This small molecule binds to this protein.
Small molecule (SMILES): CC(=O)N[C@@H]1[C@@H](O)[C@H](O)[C@@H](CO)O[C@H]1O

Binding-site contacts:
Ligand atom C8 contacts residue ASN255 of chain 1.M at 2.9 Å.
Ligand atom C7 contacts residue ASN228 of chain 1.Q at 3.6 Å.
Ligand atom N2 contacts residue ASN228 of chain 1.Q at 3.4 Å.
Ligand atom O3 contacts residue GLY227 of chain 1.Q at 4.4 Å.
Ligand atom C2 contacts residue GLY227 of chain 1.Q at 4.4 Å.
Ligand atom C8 contacts residue GLN251 of chain 1.M at 4.1 Å.
Ligand atom C7 contacts residue GLN251 of chain 1.M at 3.8 Å.
Ligand atom O5 contacts residue ASN255 of chain 1.M at 2.4 Å (h-bond).
Ligand atom O7 contacts residue ALA252 of chain 1.M at 3.8 Å.
Ligand atom C3 contacts residue ASN255 of chain 1.M at 3.8 Å.
Ligand atom C4 contacts residue ASN255 of chain 1.M at 4.2 Å.
Ligand atom O3 contacts residue ASN228 of chain 1.Q at 4.2 Å.
Ligand atom O7 contacts residue GLN251 of chain 1.M at 3.4 Å (h-bond).
Ligand atom N2 contacts residue ASN255 of chain 1.M at 2.9 Å (h-bond).
Ligand atom O7 contacts residue ASN228 of chain 1.Q at 3.0 Å.
Ligand atom C7 contacts residue ASN255 of chain 1.M at 2.9 Å.
Ligand atom N2 contacts residue GLY227 of chain 1.Q at 4.5 Å.
Ligand atom C2 contacts residue ASN255 of chain 1.M at 2.4 Å.
Ligand atom C1 contacts residue ASN255 of chain 1.M at 1.4 Å.
Ligand atom O7 contacts residue ASN255 of chain 1.M at 3.4 Å (h-bond).
Ligand atom C5 contacts residue ASN255 of chain 1.M at 3.7 Å.
Ligand atom C2 contacts residue ASN228 of chain 1.Q at 4.1 Å.

Sequence of chain 1.Q:
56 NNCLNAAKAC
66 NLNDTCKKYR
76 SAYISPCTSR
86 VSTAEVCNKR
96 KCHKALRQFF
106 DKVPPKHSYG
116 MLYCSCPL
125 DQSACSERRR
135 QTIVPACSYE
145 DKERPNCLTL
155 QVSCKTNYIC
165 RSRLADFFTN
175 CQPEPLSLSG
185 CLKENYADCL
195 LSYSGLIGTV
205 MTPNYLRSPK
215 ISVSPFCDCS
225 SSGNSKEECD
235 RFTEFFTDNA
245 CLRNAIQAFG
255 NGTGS

Sequence of chain 1.M:
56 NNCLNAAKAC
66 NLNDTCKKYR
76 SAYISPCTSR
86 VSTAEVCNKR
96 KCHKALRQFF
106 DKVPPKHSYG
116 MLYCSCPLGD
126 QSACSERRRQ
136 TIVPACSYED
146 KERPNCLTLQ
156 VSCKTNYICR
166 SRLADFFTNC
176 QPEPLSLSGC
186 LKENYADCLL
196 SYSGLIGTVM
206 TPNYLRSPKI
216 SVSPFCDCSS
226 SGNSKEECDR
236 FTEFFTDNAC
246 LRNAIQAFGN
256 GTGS